Binding-site contacts:
Ligand atom C30 contacts residue HIS92 of chain 1.C at 3.2 Å.
Ligand atom C12 contacts residue THR199 of chain 1.C at 3.9 Å.
Ligand atom C28 contacts residue HIS66 of chain 1.C at 3.5 Å.
Ligand atom O5 contacts residue TRP208 of chain 1.C at 3.5 Å.
Ligand atom S4 contacts residue HIS92 of chain 1.C at 3.9 Å.
Ligand atom N25 contacts residue THR199 of chain 1.C at 3.1 Å (h-bond).
Ligand atom C29 contacts residue HIS66 of chain 1.C at 3.8 Å.
Ligand atom N1 contacts residue THR198 of chain 1.C at 2.6 Å (h-bond).
Ligand atom O5 contacts residue HIS117 of chain 1.C at 3.3 Å (h-bond).
Ligand atom N1 contacts residue HIS117 of chain 1.C at 3.4 Å (h-bond).
Ligand atom CL1 contacts residue LEU197 of chain 1.C at 3.3 Å.
Ligand atom N1 contacts residue GLU104 of chain 1.C at 3.9 Å.
Ligand atom S14 contacts residue GLN90 of chain 1.C at 3.4 Å (h-bond).
Ligand atom C11 contacts residue GLN90 of chain 1.C at 3.8 Å.
Ligand atom C16 contacts residue VAL128 of chain 1.C at 3.9 Å (hydrophobic).
Ligand atom C29 contacts residue THR199 of chain 1.C at 3.7 Å.
Ligand atom O5 contacts residue ZN1 of chain 1.I at 2.9 Å.
Ligand atom C16 contacts residue LEU197 of chain 1.C at 3.7 Å (hydrophobic).
Ligand atom C27 contacts residue THR199 of chain 1.C at 3.7 Å.
Ligand atom S4 contacts residue ZN1 of chain 1.I at 3.0 Å.
Ligand atom C30 contacts residue SER67 of chain 1.C at 3.8 Å.
Ligand atom N1 contacts residue HIS92 of chain 1.C at 3.3 Å (h-bond).
Ligand atom C8 contacts residue VAL119 of chain 1.C at 3.8 Å (hydrophobic).
Ligand atom CL1 contacts residue VAL140 of chain 1.C at 3.5 Å.
Ligand atom C7 contacts residue HIS92 of chain 1.C at 3.7 Å.
Ligand atom C12 contacts residue HIS92 of chain 1.C at 3.4 Å.
Ligand atom O6 contacts residue THR198 of chain 1.C at 3.2 Å (h-bond).
Ligand atom O6 contacts residue LEU197 of chain 1.C at 3.6 Å.
Ligand atom C10 contacts residue GLN90 of chain 1.C at 3.5 Å.
Ligand atom O5 contacts residue VAL119 of chain 1.C at 3.9 Å.
Ligand atom N1 contacts residue ZN1 of chain 1.I at 1.9 Å.
Ligand atom S4 contacts residue THR198 of chain 1.C at 3.7 Å.
Ligand atom O6 contacts residue TRP208 of chain 1.C at 3.2 Å.
Ligand atom O24 contacts residue GLN90 of chain 1.C at 3.1 Å (h-bond).
Ligand atom C23 contacts residue GLN90 of chain 1.C at 3.9 Å.
Ligand atom C22 contacts residue VAL128 of chain 1.C at 3.8 Å (hydrophobic).
Ligand atom C19 contacts residue PRO201 of chain 1.C at 3.6 Å (hydrophobic).
Ligand atom O5 contacts residue HIS92 of chain 1.C at 3.5 Å.
Ligand atom O24 contacts residue GLN69 of chain 1.C at 3.0 Å (h-bond).
Ligand atom N1 contacts residue HIS94 of chain 1.C at 3.3 Å (h-bond).

The small molecule below binds the protein below.
Small molecule (SMILES): CCCCNC(=O)c1cc(S(N)(=O)=O)c(Cl)cc1SCCc1ccccc1

Sequence of chain 1.C:
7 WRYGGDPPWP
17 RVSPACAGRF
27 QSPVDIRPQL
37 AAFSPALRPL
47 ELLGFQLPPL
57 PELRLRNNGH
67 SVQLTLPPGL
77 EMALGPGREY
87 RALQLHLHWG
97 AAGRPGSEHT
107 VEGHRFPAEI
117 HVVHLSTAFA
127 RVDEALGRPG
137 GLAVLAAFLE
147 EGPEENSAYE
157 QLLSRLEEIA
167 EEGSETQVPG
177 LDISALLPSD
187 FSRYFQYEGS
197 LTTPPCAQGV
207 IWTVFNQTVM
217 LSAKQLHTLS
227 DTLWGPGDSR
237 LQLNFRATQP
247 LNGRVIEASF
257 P